Sequence of chain 2.A:
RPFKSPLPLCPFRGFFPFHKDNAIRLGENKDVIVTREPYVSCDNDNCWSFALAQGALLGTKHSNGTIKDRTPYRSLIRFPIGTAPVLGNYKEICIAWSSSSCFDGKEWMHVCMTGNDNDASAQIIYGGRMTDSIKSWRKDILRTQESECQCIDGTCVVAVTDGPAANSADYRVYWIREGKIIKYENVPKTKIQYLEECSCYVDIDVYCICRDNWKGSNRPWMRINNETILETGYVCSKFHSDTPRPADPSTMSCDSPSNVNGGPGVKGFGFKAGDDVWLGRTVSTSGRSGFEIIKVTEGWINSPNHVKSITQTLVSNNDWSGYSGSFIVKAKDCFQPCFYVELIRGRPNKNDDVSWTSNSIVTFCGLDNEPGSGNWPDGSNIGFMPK

A protein and the small-molecule ligand that binds it are described below.
Small molecule (SMILES): CC(=O)N[C@H]1[C@H](O[C@H]2[C@H](O)[C@@H](NC(C)=O)CO[C@@H]2CO[C@@H]2O[C@@H](C)[C@@H](O)[C@@H](O)[C@@H]2O)O[C@H](CO)[C@@H](O)[C@@H]1O

Binding-site contacts:
Ligand atom O3 contacts residue ASP205 of chain 2.A at 4.3 Å.
Ligand atom C7 contacts residue GLU227 of chain 2.A at 4.2 Å.
Ligand atom C5 contacts residue ASN226 of chain 2.A at 3.6 Å.
Ligand atom C4 contacts residue ASN226 of chain 2.A at 4.2 Å.
Ligand atom O4 contacts residue ASN225 of chain 2.A at 4.1 Å.
Ligand atom O5 contacts residue ASP153 of chain 2.A at 4.2 Å.
Ligand atom C1 contacts residue ASN226 of chain 2.A at 1.4 Å.
Ligand atom C5 contacts residue ASN226 of chain 2.A at 3.5 Å.
Ligand atom C8 contacts residue ASN226 of chain 2.A at 4.2 Å.
Ligand atom O3 contacts residue ILE204 of chain 2.A at 4.2 Å.
Ligand atom C6 contacts residue ASN225 of chain 2.A at 3.8 Å.
Ligand atom O6 contacts residue ASP153 of chain 2.A at 3.8 Å.
Ligand atom O5 contacts residue ASN226 of chain 2.A at 2.3 Å (h-bond).
Ligand atom C6 contacts residue ASN226 of chain 2.A at 3.3 Å.
Ligand atom C6 contacts residue GLU227 of chain 2.A at 4.2 Å.
Ligand atom C4 contacts residue ASN226 of chain 2.A at 4.2 Å.
Ligand atom O3 contacts residue PRO6 of chain 2.A at 4.1 Å.
Ligand atom C1 contacts residue GLU227 of chain 2.A at 4.2 Å.
Ligand atom C2 contacts residue ASN226 of chain 2.A at 2.4 Å.
Ligand atom C8 contacts residue GLU227 of chain 2.A at 3.9 Å.
Ligand atom N2 contacts residue ASN226 of chain 2.A at 2.9 Å (h-bond).
Ligand atom C3 contacts residue GLU227 of chain 2.A at 4.1 Å.
Ligand atom C2 contacts residue GLU227 of chain 2.A at 4.1 Å.
Ligand atom N2 contacts residue GLU227 of chain 2.A at 3.4 Å (salt-bridge).
Ligand atom O7 contacts residue ASN226 of chain 2.A at 3.3 Å (h-bond).
Ligand atom C4 contacts residue ASN225 of chain 2.A at 4.2 Å.
Ligand atom C3 contacts residue ASN226 of chain 2.A at 3.8 Å.
Ligand atom C6 contacts residue ASP153 of chain 2.A at 4.1 Å.
Ligand atom O2 contacts residue PRO6 of chain 2.A at 4.0 Å.
Ligand atom C7 contacts residue ASN226 of chain 2.A at 3.3 Å.
Ligand atom O7 contacts residue THR155 of chain 2.A at 4.0 Å.